The protein below binds the small molecule below.
Small molecule (SMILES): CC(=O)N[C@H]1[C@H](O[C@H]2[C@H](O)[C@@H](NC(C)=O)CO[C@@H]2CO)O[C@H](CO)[C@@H](O)[C@@H]1O

Binding-site contacts:
Ligand atom O7 contacts residue ASN717 of chain 1.B at 3.2 Å (h-bond).
Ligand atom C8 contacts residue GLN926 of chain 1.B at 3.8 Å.
Ligand atom C3 contacts residue ASN717 of chain 1.B at 3.7 Å.
Ligand atom O6 contacts residue GLN926 of chain 1.B at 3.4 Å (h-bond).
Ligand atom C8 contacts residue ASN925 of chain 1.B at 4.5 Å.
Ligand atom C4 contacts residue ASN717 of chain 1.B at 4.2 Å.
Ligand atom C6 contacts residue GLN926 of chain 1.B at 4.3 Å.
Ligand atom C5 contacts residue ASN717 of chain 1.B at 3.7 Å.
Ligand atom O5 contacts residue GLN1071 of chain 1.B at 4.2 Å.
Ligand atom C2 contacts residue ASN717 of chain 1.B at 2.4 Å.
Ligand atom C1 contacts residue ASN717 of chain 1.B at 1.4 Å.
Ligand atom C3 contacts residue LEU922 of chain 1.B at 3.8 Å (hydrophobic).
Ligand atom C8 contacts residue ASN717 of chain 1.B at 4.4 Å.
Ligand atom C7 contacts residue ASN717 of chain 1.B at 3.2 Å.
Ligand atom O4 contacts residue LEU922 of chain 1.B at 4.2 Å.
Ligand atom O3 contacts residue LEU922 of chain 1.B at 3.8 Å.
Ligand atom N2 contacts residue ASN717 of chain 1.B at 2.8 Å (h-bond).
Ligand atom O5 contacts residue ASN717 of chain 1.B at 2.4 Å (h-bond).

Sequence of chain 1.B:
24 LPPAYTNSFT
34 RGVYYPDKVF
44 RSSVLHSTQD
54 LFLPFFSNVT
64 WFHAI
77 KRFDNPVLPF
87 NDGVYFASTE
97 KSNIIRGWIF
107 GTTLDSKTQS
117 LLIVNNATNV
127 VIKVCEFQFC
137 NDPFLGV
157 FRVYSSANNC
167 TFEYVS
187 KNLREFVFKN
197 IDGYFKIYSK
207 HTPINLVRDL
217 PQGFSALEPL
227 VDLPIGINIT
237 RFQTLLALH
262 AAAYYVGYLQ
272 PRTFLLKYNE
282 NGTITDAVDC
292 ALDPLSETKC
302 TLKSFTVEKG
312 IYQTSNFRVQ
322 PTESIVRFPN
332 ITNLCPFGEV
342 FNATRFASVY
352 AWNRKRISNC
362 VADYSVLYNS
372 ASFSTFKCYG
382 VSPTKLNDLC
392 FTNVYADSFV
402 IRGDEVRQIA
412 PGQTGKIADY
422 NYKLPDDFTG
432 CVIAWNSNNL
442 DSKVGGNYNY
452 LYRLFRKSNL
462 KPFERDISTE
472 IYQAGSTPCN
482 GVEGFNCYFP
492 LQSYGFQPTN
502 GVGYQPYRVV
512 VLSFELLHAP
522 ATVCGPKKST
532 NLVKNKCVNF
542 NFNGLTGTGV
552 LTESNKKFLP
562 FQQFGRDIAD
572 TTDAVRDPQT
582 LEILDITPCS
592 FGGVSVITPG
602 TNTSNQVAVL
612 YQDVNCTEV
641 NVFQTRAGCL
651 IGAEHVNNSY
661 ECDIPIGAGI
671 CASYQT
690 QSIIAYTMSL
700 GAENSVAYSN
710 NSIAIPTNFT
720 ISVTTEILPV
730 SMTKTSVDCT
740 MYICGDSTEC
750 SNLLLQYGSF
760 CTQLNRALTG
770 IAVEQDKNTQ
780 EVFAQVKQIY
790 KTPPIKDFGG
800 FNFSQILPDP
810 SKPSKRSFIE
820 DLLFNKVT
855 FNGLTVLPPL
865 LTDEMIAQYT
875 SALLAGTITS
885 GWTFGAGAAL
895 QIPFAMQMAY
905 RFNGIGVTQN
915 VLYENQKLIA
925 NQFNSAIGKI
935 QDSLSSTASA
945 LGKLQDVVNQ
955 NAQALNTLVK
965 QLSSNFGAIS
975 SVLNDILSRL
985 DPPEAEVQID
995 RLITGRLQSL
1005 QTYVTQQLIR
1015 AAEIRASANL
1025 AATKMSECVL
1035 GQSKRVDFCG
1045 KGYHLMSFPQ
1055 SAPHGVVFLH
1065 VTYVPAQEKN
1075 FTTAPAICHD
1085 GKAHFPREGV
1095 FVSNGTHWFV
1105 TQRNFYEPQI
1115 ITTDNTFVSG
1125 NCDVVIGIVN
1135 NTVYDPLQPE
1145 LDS